Binding-site contacts:
Ligand atom OXT contacts residue PRO30 of chain 5.A at 2.9 Å.
Ligand atom NE2 contacts residue PRO30 of chain 5.A at 3.6 Å.
Ligand atom CG contacts residue LYS31 of chain 5.A at 3.4 Å.
Ligand atom C contacts residue PRO30 of chain 5.A at 3.6 Å (hydrophobic).
Ligand atom C contacts residue SER32 of chain 5.A at 3.5 Å.
Ligand atom OE1 contacts residue PRO30 of chain 5.A at 4.1 Å.
Ligand atom CD contacts residue LYS31 of chain 5.A at 3.2 Å.
Ligand atom OE1 contacts residue ILE29 of chain 5.A at 4.4 Å.
Ligand atom CD contacts residue PRO30 of chain 5.A at 4.0 Å (hydrophobic).
Ligand atom OXT contacts residue SER32 of chain 5.A at 2.6 Å (h-bond).
Ligand atom OE1 contacts residue LYS31 of chain 5.A at 3.1 Å (salt-bridge).
Ligand atom NE2 contacts residue LYS31 of chain 5.A at 3.7 Å.
Ligand atom C contacts residue LYS31 of chain 5.A at 3.6 Å.
Ligand atom CA contacts residue PRO30 of chain 5.A at 3.8 Å (hydrophobic).
Ligand atom OXT contacts residue THR33 of chain 5.A at 4.4 Å.
Ligand atom CA contacts residue LYS31 of chain 5.A at 4.1 Å.
Ligand atom OE1 contacts residue ALA24 of chain 5.A at 3.9 Å.
Ligand atom CB contacts residue LYS31 of chain 5.A at 4.4 Å.
Ligand atom O contacts residue SER32 of chain 5.A at 3.3 Å (h-bond).
Ligand atom O contacts residue LYS31 of chain 5.A at 3.9 Å.
Ligand atom OXT contacts residue LYS31 of chain 5.A at 3.6 Å.

Sequence of chain 5.A:
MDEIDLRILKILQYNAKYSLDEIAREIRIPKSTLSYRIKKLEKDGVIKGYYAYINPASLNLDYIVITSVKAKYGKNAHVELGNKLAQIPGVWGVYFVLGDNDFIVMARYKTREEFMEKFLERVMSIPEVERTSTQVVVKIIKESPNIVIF

The protein below binds the small molecule below.
Small molecule (SMILES): NC(=O)CC[C@H](N)C(=O)O